A small-molecule ligand and the protein it binds are described below.
Small molecule (SMILES): CC(=O)N[C@@H]1[C@@H](O)[C@H](O)[C@@H](CO)O[C@H]1O

Binding-site contacts:
Ligand atom C2 contacts residue ASN107 of chain 1.B at 2.4 Å.
Ligand atom C7 contacts residue ASN107 of chain 1.B at 3.5 Å.
Ligand atom O7 contacts residue GLU110 of chain 1.B at 4.1 Å.
Ligand atom C7 contacts residue GLU110 of chain 1.B at 3.6 Å.
Ligand atom N2 contacts residue ASN107 of chain 1.B at 2.9 Å (h-bond).
Ligand atom C8 contacts residue GLU110 of chain 1.B at 3.1 Å.
Ligand atom C3 contacts residue ASN107 of chain 1.B at 3.8 Å.
Ligand atom N2 contacts residue GLU110 of chain 1.B at 4.1 Å.
Ligand atom C1 contacts residue ASN107 of chain 1.B at 1.4 Å.
Ligand atom O7 contacts residue ASN107 of chain 1.B at 3.8 Å.
Ligand atom O5 contacts residue ASN107 of chain 1.B at 2.4 Å (h-bond).
Ligand atom C5 contacts residue ASN107 of chain 1.B at 3.7 Å.
Ligand atom C4 contacts residue ASN107 of chain 1.B at 4.2 Å.

Sequence of chain 1.B:
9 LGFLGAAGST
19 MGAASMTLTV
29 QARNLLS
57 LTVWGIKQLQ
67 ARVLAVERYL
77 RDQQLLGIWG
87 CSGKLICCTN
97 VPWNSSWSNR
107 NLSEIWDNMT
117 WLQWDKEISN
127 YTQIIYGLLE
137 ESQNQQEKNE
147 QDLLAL